A protein and the small-molecule ligand that binds it are described below.
Small molecule (SMILES): CC(=O)N[C@H]1[C@H](O[C@H]2[C@H](O)[C@@H](NC(C)=O)CO[C@@H]2CO)O[C@H](CO)[C@@H](O[C@@H]2O[C@H](CO[C@H]3O[C@H](CO)[C@@H](O)[C@H](O)[C@@H]3O)[C@@H](O)[C@H](O[C@H]3O[C@H](CO)[C@@H](O)[C@H](O)[C@@H]3O)[C@@H]2O)[C@@H]1O

Sequence of chain 1.F:
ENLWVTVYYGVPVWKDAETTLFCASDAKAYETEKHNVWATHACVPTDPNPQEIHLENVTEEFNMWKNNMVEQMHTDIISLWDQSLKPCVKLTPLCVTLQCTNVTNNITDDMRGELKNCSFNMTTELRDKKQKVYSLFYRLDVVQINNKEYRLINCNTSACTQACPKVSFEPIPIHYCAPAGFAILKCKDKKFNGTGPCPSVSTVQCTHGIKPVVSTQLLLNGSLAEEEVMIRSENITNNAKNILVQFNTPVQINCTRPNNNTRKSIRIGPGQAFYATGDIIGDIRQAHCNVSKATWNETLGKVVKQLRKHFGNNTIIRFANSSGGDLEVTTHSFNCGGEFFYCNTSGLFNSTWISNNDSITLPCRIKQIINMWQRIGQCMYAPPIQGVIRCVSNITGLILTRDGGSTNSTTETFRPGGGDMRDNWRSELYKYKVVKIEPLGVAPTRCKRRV

Sequence of chain 1.J:
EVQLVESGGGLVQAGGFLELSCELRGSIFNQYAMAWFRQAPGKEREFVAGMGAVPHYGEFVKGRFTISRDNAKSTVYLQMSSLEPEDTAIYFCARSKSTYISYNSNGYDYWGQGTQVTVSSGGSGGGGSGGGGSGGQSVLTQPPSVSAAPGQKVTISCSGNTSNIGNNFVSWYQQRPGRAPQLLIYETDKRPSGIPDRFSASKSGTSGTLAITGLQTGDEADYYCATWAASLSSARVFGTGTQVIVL

Binding-site contacts:
Ligand atom O4 contacts residue ASP189 of chain 1.J at 4.5 Å.
Ligand atom C1 contacts residue ASN118 of chain 1.F at 1.4 Å.
Ligand atom C8 contacts residue ASN106 of chain 1.F at 3.9 Å.
Ligand atom N2 contacts residue ASP290 of chain 1.F at 3.1 Å (salt-bridge).
Ligand atom C4 contacts residue ASN118 of chain 1.F at 4.2 Å.
Ligand atom O7 contacts residue ASN106 of chain 1.F at 3.7 Å.
Ligand atom N2 contacts residue TYR135 of chain 1.F at 4.4 Å.
Ligand atom C2 contacts residue ASP290 of chain 1.F at 3.8 Å.
Ligand atom C4 contacts residue TYR135 of chain 1.F at 4.3 Å (hydrophobic).
Ligand atom C2 contacts residue ASN118 of chain 1.F at 2.5 Å.
Ligand atom C3 contacts residue ASN118 of chain 1.F at 3.8 Å.
Ligand atom C8 contacts residue ASN118 of chain 1.F at 4.4 Å.
Ligand atom O4 contacts residue GLU187 of chain 1.J at 4.4 Å.
Ligand atom C7 contacts residue ASN106 of chain 1.F at 4.1 Å.
Ligand atom C8 contacts residue LEU137 of chain 1.F at 4.2 Å (hydrophobic).
Ligand atom O4 contacts residue TYR135 of chain 1.F at 4.0 Å.
Ligand atom N2 contacts residue ASN118 of chain 1.F at 2.9 Å (h-bond).
Ligand atom C1 contacts residue TYR135 of chain 1.F at 4.0 Å (hydrophobic).
Ligand atom C8 contacts residue ASP290 of chain 1.F at 4.0 Å.
Ligand atom O7 contacts residue VAL104 of chain 1.F at 4.3 Å.
Ligand atom C6 contacts residue LYS190 of chain 1.J at 3.3 Å.
Ligand atom C7 contacts residue ASN118 of chain 1.F at 3.2 Å.
Ligand atom O5 contacts residue TYR135 of chain 1.F at 4.3 Å.
Ligand atom C3 contacts residue TYR135 of chain 1.F at 4.1 Å (hydrophobic).
Ligand atom C5 contacts residue TYR135 of chain 1.F at 4.0 Å (hydrophobic).
Ligand atom O5 contacts residue ASN118 of chain 1.F at 2.3 Å (h-bond).
Ligand atom C6 contacts residue TYR135 of chain 1.F at 4.3 Å (hydrophobic).
Ligand atom C5 contacts residue ASN118 of chain 1.F at 3.6 Å.
Ligand atom O6 contacts residue LYS190 of chain 1.J at 3.6 Å.
Ligand atom C8 contacts residue VAL104 of chain 1.F at 4.1 Å (hydrophobic).
Ligand atom C3 contacts residue ASP290 of chain 1.F at 3.2 Å.
Ligand atom C7 contacts residue ASP290 of chain 1.F at 3.9 Å.
Ligand atom O7 contacts residue ASN118 of chain 1.F at 3.2 Å (h-bond).
Ligand atom O3 contacts residue ASP290 of chain 1.F at 2.6 Å (salt-bridge).